A protein and the small-molecule ligand that binds it are described below.
Small molecule (SMILES): Cc1cc(N2CCOCC2)cc2[nH]c(-c3c(NC[C@@H](O)c4cccc(Cl)c4)cc[nH]c3=O)nc12

Binding-site contacts:
Ligand atom C33 contacts residue TRP77 of chain 1.B at 3.3 Å (hydrophobic).
Ligand atom C06 contacts residue TRP77 of chain 1.B at 3.6 Å (hydrophobic).
Ligand atom C31 contacts residue TRP77 of chain 1.B at 3.7 Å (hydrophobic).
Ligand atom O01 contacts residue TRP77 of chain 1.B at 4.2 Å.
Ligand atom CL16 contacts residue TRP70 of chain 1.B at 3.6 Å.
Ligand atom N07 contacts residue TRP77 of chain 1.B at 3.4 Å (h-bond).
Ligand atom C15 contacts residue TRP70 of chain 1.B at 3.7 Å (hydrophobic).
Ligand atom C04 contacts residue TRP77 of chain 1.B at 3.8 Å (hydrophobic).
Ligand atom CL16 contacts residue ILE108 of chain 1.B at 4.3 Å.
Ligand atom CL16 contacts residue ASP109 of chain 1.B at 3.3 Å.
Ligand atom C17 contacts residue ASP109 of chain 1.B at 4.2 Å.
Ligand atom C32 contacts residue GLU105 of chain 1.B at 3.4 Å.
Ligand atom O10 contacts residue TRP77 of chain 1.B at 2.8 Å (h-bond).
Ligand atom C25 contacts residue GLU105 of chain 1.B at 4.0 Å.
Ligand atom C22 contacts residue TRP84 of chain 1.B at 4.2 Å (hydrophobic).
Ligand atom C31 contacts residue GLU105 of chain 1.B at 3.4 Å.
Ligand atom C02 contacts residue TRP77 of chain 1.B at 3.9 Å (hydrophobic).
Ligand atom C30 contacts residue GLU105 of chain 1.B at 3.2 Å.
Ligand atom C14 contacts residue TRP70 of chain 1.B at 3.8 Å (hydrophobic).
Ligand atom C05 contacts residue TRP77 of chain 1.B at 3.6 Å (hydrophobic).
Ligand atom C23 contacts residue GLU105 of chain 1.B at 4.1 Å.
Ligand atom C09 contacts residue TRP77 of chain 1.B at 3.7 Å (hydrophobic).
Ligand atom N20 contacts residue TRP77 of chain 1.B at 3.4 Å.
Ligand atom C19 contacts residue TRP77 of chain 1.B at 3.6 Å (hydrophobic).
Ligand atom O27 contacts residue GLU105 of chain 1.B at 4.1 Å.
Ligand atom C32 contacts residue TRP77 of chain 1.B at 4.2 Å (hydrophobic).
Ligand atom C22 contacts residue TRP77 of chain 1.B at 3.9 Å (hydrophobic).
Ligand atom C18 contacts residue TRP77 of chain 1.B at 3.6 Å (hydrophobic).
Ligand atom N34 contacts residue TRP77 of chain 1.B at 3.5 Å.
Ligand atom C02 contacts residue ASN81 of chain 1.B at 3.7 Å.
Ligand atom C15 contacts residue ASP109 of chain 1.B at 3.9 Å.
Ligand atom N03 contacts residue TRP77 of chain 1.B at 3.7 Å.
Ligand atom C08 contacts residue TRP77 of chain 1.B at 3.2 Å (hydrophobic).
Ligand atom CL16 contacts residue MET112 of chain 1.B at 3.8 Å.
Ligand atom C26 contacts residue GLU105 of chain 1.B at 4.1 Å.
Ligand atom C17 contacts residue TRP70 of chain 1.B at 4.3 Å (hydrophobic).
Ligand atom N03 contacts residue ASN81 of chain 1.B at 3.8 Å.
Ligand atom O01 contacts residue ASN81 of chain 1.B at 2.9 Å (h-bond).
Ligand atom C25 contacts residue TRP84 of chain 1.B at 4.3 Å (hydrophobic).
Ligand atom C21 contacts residue TRP77 of chain 1.B at 3.3 Å (hydrophobic).

Sequence of chain 1.B:
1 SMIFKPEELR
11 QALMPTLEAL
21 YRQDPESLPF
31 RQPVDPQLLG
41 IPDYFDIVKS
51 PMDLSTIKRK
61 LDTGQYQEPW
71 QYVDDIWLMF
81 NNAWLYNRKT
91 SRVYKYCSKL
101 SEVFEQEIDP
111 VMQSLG